Binding-site contacts:
Ligand atom O2 contacts residue LYS144 of chain 1.D at 3.1 Å.
Ligand atom S contacts residue LYS144 of chain 1.D at 4.1 Å.
Ligand atom O3 contacts residue LYS144 of chain 1.D at 3.9 Å.

The small molecule below binds the protein below.
Small molecule (SMILES): O=S(=O)(O)c1cccc2cccc(Nc3ccccc3)c12

Sequence of chain 1.D:
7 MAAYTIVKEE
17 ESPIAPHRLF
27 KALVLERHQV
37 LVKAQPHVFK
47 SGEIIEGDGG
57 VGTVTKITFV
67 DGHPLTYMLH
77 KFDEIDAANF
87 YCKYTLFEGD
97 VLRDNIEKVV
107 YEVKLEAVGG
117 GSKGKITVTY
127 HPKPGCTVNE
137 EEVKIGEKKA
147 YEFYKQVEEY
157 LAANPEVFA